The protein below binds the small molecule below.
Small molecule (SMILES): CC(C)(C)C#CCc1c[nH]c2ncsc12

Binding-site contacts:
Ligand atom C7 contacts residue GLY98 of chain 1.B at 3.9 Å.
Ligand atom C5 contacts residue LEU146 of chain 1.B at 3.5 Å (hydrophobic).
Ligand atom S1 contacts residue LEU146 of chain 1.B at 3.4 Å.
Ligand atom C11 contacts residue LEU146 of chain 1.B at 4.1 Å (hydrophobic).
Ligand atom C15 contacts residue ASP157 of chain 1.B at 4.0 Å.
Ligand atom C14 contacts residue ARG143 of chain 1.B at 3.5 Å.
Ligand atom C5 contacts residue LEU94 of chain 1.B at 4.1 Å (hydrophobic).
Ligand atom N4 contacts residue ALA45 of chain 1.B at 3.8 Å.
Ligand atom C2 contacts residue LEU146 of chain 1.B at 3.6 Å (hydrophobic).
Ligand atom C7 contacts residue ILE21 of chain 1.B at 3.6 Å (hydrophobic).
Ligand atom C15 contacts residue LYS47 of chain 1.B at 3.7 Å.
Ligand atom N6 contacts residue GLY98 of chain 1.B at 3.8 Å.
Ligand atom S1 contacts residue MET92 of chain 1.B at 3.3 Å.
Ligand atom C9 contacts residue ILE21 of chain 1.B at 3.7 Å (hydrophobic).
Ligand atom C15 contacts residue GLY156 of chain 1.B at 3.3 Å.
Ligand atom C5 contacts residue GLU93 of chain 1.B at 3.3 Å.
Ligand atom C5 contacts residue ALA45 of chain 1.B at 3.3 Å (hydrophobic).
Ligand atom S1 contacts residue ALA45 of chain 1.B at 3.7 Å.
Ligand atom C5 contacts residue CYS95 of chain 1.B at 3.8 Å (hydrophobic).
Ligand atom C5 contacts residue MET92 of chain 1.B at 3.8 Å (hydrophobic).
Ligand atom N6 contacts residue CYS95 of chain 1.B at 3.2 Å (h-bond).
Ligand atom N4 contacts residue CYS95 of chain 1.B at 3.1 Å (h-bond).
Ligand atom C3 contacts residue ILE21 of chain 1.B at 3.6 Å (hydrophobic).
Ligand atom C3 contacts residue LEU146 of chain 1.B at 3.9 Å (hydrophobic).
Ligand atom N4 contacts residue GLU93 of chain 1.B at 3.9 Å.
Ligand atom N4 contacts residue LEU146 of chain 1.B at 3.9 Å.
Ligand atom C13 contacts residue GLY24 of chain 1.B at 3.7 Å.
Ligand atom N6 contacts residue ILE21 of chain 1.B at 3.6 Å.
Ligand atom C7 contacts residue LEU146 of chain 1.B at 4.0 Å (hydrophobic).
Ligand atom C9 contacts residue GLY22 of chain 1.B at 4.0 Å.
Ligand atom N4 contacts residue LEU94 of chain 1.B at 3.8 Å.
Ligand atom N6 contacts residue LEU146 of chain 1.B at 4.1 Å.
Ligand atom C8 contacts residue LEU146 of chain 1.B at 3.7 Å (hydrophobic).
Ligand atom C13 contacts residue ASP157 of chain 1.B at 3.6 Å.
Ligand atom C2 contacts residue ILE21 of chain 1.B at 3.8 Å (hydrophobic).
Ligand atom S1 contacts residue VAL29 of chain 1.B at 4.0 Å.
Ligand atom C15 contacts residue MET92 of chain 1.B at 4.0 Å (hydrophobic).
Ligand atom C3 contacts residue CYS95 of chain 1.B at 3.6 Å (hydrophobic).
Ligand atom C10 contacts residue LEU146 of chain 1.B at 3.9 Å (hydrophobic).
Ligand atom C8 contacts residue ILE21 of chain 1.B at 3.7 Å (hydrophobic).

Sequence of chain 1.B:
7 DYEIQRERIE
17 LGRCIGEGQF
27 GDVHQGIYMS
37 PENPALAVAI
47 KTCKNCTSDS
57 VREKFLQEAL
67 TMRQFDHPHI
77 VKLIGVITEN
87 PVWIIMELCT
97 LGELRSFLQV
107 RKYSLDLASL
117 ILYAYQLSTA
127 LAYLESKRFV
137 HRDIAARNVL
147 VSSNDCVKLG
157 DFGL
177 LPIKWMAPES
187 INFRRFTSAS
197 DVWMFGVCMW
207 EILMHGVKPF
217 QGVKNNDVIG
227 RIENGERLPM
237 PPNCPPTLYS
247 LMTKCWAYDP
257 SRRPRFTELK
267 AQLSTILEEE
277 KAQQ